Sequence of chain 4.A:
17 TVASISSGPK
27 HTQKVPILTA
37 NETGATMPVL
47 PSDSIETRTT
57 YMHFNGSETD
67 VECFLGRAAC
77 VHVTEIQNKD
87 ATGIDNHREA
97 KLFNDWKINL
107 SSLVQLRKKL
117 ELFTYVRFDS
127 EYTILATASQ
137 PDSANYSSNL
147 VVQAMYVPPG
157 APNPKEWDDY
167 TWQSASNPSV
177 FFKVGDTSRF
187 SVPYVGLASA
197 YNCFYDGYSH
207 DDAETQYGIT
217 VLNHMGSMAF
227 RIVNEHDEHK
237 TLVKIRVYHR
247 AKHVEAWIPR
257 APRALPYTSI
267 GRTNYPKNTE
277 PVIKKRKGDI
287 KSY

Sequence of chain 5.C:
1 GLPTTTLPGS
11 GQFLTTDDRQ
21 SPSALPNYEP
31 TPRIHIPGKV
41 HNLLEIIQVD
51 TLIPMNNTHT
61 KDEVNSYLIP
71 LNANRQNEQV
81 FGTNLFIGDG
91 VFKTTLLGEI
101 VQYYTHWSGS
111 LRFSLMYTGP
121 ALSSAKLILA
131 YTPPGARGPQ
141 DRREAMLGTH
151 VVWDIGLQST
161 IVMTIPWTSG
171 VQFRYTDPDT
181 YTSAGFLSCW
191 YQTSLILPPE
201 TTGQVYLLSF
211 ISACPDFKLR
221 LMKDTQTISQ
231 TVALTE

Sequence of chain 4.C:
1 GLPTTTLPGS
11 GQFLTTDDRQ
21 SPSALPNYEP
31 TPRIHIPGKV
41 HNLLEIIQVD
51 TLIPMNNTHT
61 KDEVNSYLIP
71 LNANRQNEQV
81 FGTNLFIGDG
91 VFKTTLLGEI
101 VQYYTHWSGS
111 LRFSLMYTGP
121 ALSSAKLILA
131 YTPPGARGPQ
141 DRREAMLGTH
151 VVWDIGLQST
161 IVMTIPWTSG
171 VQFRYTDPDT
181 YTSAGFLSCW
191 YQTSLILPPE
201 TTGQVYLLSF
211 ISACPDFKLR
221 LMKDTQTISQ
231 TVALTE

This small molecule binds to this protein.
Small molecule (SMILES): Cc1cc(CCCCCOc2ccc(C3=NCCO3)cc2Cl)on1

Binding-site contacts:
Ligand atom C5A contacts residue PHE186 of chain 4.A at 3.4 Å (hydrophobic).
Ligand atom C5A contacts residue MET224 of chain 4.A at 3.5 Å (hydrophobic).
Ligand atom C4B contacts residue MET224 of chain 4.A at 3.8 Å (hydrophobic).
Ligand atom C2B contacts residue TYR152 of chain 4.A at 3.8 Å (hydrophobic).
Ligand atom C5C contacts residue VAL188 of chain 4.A at 3.9 Å (hydrophobic).
Ligand atom C5B contacts residue PHE186 of chain 4.A at 3.5 Å (hydrophobic).
Ligand atom C2A contacts residue PHE186 of chain 4.A at 3.2 Å (hydrophobic).
Ligand atom C1C contacts residue LEU106 of chain 4.A at 3.5 Å (hydrophobic).
Ligand atom C31 contacts residue TYR197 of chain 4.A at 3.9 Å (hydrophobic).
Ligand atom C4B contacts residue TYR152 of chain 4.A at 3.8 Å (hydrophobic).
Ligand atom N3A contacts residue PRO174 of chain 4.A at 3.7 Å.
Ligand atom C3B contacts residue TYR152 of chain 4.A at 3.7 Å (hydrophobic).
Ligand atom C3C contacts residue TYR128 of chain 4.A at 3.4 Å (hydrophobic).
Ligand atom C5C contacts residue TYR152 of chain 4.A at 3.9 Å (hydrophobic).
Ligand atom O1B contacts residue ILE104 of chain 4.A at 3.8 Å.
Ligand atom C2A contacts residue MET224 of chain 4.A at 3.4 Å (hydrophobic).
Ligand atom C2C contacts residue TYR197 of chain 4.A at 3.8 Å (hydrophobic).
Ligand atom N2 contacts residue ASN219 of chain 4.A at 3.6 Å.
Ligand atom C2B contacts residue VAL188 of chain 4.A at 3.7 Å (hydrophobic).
Ligand atom C5C contacts residue VAL191 of chain 4.A at 3.9 Å (hydrophobic).
Ligand atom N3A contacts residue PHE186 of chain 4.A at 3.9 Å.
Ligand atom C4A contacts residue PRO174 of chain 4.A at 3.3 Å (hydrophobic).
Ligand atom C5 contacts residue LEU106 of chain 4.A at 3.7 Å (hydrophobic).
Ligand atom O1A contacts residue MET224 of chain 4.A at 2.8 Å.
Ligand atom C5A contacts residue VAL176 of chain 4.A at 3.2 Å (hydrophobic).
Ligand atom C4C contacts residue VAL191 of chain 4.A at 3.5 Å (hydrophobic).
Ligand atom C4 contacts residue LEU106 of chain 4.A at 3.6 Å (hydrophobic).
Ligand atom C1C contacts residue TYR128 of chain 4.A at 3.7 Å (hydrophobic).
Ligand atom C6B contacts residue TYR128 of chain 4.A at 3.8 Å (hydrophobic).
Ligand atom O1A contacts residue PHE186 of chain 4.A at 2.8 Å.
Ligand atom O1 contacts residue MET221 of chain 4.A at 3.2 Å (h-bond).
Ligand atom C4B contacts residue PHE186 of chain 4.A at 3.4 Å (hydrophobic).
Ligand atom CL1 contacts residue ILE104 of chain 4.A at 3.5 Å.
Ligand atom CL1 contacts residue TYR128 of chain 4.A at 3.3 Å.
Ligand atom N3A contacts residue ALA24 of chain 4.C at 3.6 Å.
Ligand atom C4C contacts residue VAL188 of chain 4.A at 3.9 Å (hydrophobic).
Ligand atom C1B contacts residue VAL188 of chain 4.A at 3.9 Å (hydrophobic).
Ligand atom C5A contacts residue ALA150 of chain 4.A at 3.9 Å (hydrophobic).
Ligand atom C5B contacts residue MET224 of chain 4.A at 3.5 Å (hydrophobic).
Ligand atom C2C contacts residue TYR128 of chain 4.A at 3.8 Å (hydrophobic).